Sequence of chain 1.B:
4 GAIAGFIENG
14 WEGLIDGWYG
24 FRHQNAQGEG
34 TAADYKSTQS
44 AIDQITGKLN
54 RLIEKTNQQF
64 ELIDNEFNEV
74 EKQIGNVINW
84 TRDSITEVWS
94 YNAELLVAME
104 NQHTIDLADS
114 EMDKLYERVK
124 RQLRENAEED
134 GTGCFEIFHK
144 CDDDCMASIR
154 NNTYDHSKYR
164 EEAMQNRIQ

Binding-site contacts:
Ligand atom C3 contacts residue ASN82 of chain 1.B at 3.6 Å.
Ligand atom C7 contacts residue GLY78 of chain 1.B at 4.3 Å.
Ligand atom C8 contacts residue ASN79 of chain 1.B at 3.7 Å.
Ligand atom O7 contacts residue LYS75 of chain 1.B at 2.7 Å (salt-bridge).
Ligand atom C7 contacts residue LYS75 of chain 1.B at 3.6 Å.
Ligand atom O7 contacts residue GLU72 of chain 1.B at 4.2 Å.
Ligand atom C1 contacts residue ASN82 of chain 1.B at 1.4 Å.
Ligand atom C8 contacts residue GLY78 of chain 1.B at 3.6 Å.
Ligand atom C5 contacts residue ASN82 of chain 1.B at 3.7 Å.
Ligand atom O7 contacts residue ASN82 of chain 1.B at 4.0 Å.
Ligand atom N2 contacts residue ASN79 of chain 1.B at 4.4 Å.
Ligand atom N2 contacts residue ASN82 of chain 1.B at 2.7 Å (h-bond).
Ligand atom C8 contacts residue LYS75 of chain 1.B at 3.7 Å.
Ligand atom C8 contacts residue GLU74 of chain 1.B at 4.5 Å.
Ligand atom C8 contacts residue GLU72 of chain 1.B at 3.7 Å.
Ligand atom C2 contacts residue ASN82 of chain 1.B at 2.2 Å.
Ligand atom C7 contacts residue ASN82 of chain 1.B at 3.6 Å.
Ligand atom C7 contacts residue GLU72 of chain 1.B at 3.9 Å.
Ligand atom N2 contacts residue GLU72 of chain 1.B at 4.4 Å.
Ligand atom O7 contacts residue ASN79 of chain 1.B at 3.1 Å (h-bond).
Ligand atom C4 contacts residue ASN82 of chain 1.B at 4.1 Å.
Ligand atom N2 contacts residue GLY78 of chain 1.B at 4.3 Å.
Ligand atom C7 contacts residue ASN79 of chain 1.B at 3.5 Å.
Ligand atom C3 contacts residue GLU72 of chain 1.B at 4.4 Å.
Ligand atom O3 contacts residue GLU72 of chain 1.B at 3.6 Å.
Ligand atom O5 contacts residue ASN82 of chain 1.B at 2.4 Å (h-bond).

A small-molecule ligand and the protein it binds are described below.
Small molecule (SMILES): CC(=O)N[C@@H]1[C@@H](O)[C@H](O)[C@@H](CO)O[C@H]1O